Sequence of chain 1.C:
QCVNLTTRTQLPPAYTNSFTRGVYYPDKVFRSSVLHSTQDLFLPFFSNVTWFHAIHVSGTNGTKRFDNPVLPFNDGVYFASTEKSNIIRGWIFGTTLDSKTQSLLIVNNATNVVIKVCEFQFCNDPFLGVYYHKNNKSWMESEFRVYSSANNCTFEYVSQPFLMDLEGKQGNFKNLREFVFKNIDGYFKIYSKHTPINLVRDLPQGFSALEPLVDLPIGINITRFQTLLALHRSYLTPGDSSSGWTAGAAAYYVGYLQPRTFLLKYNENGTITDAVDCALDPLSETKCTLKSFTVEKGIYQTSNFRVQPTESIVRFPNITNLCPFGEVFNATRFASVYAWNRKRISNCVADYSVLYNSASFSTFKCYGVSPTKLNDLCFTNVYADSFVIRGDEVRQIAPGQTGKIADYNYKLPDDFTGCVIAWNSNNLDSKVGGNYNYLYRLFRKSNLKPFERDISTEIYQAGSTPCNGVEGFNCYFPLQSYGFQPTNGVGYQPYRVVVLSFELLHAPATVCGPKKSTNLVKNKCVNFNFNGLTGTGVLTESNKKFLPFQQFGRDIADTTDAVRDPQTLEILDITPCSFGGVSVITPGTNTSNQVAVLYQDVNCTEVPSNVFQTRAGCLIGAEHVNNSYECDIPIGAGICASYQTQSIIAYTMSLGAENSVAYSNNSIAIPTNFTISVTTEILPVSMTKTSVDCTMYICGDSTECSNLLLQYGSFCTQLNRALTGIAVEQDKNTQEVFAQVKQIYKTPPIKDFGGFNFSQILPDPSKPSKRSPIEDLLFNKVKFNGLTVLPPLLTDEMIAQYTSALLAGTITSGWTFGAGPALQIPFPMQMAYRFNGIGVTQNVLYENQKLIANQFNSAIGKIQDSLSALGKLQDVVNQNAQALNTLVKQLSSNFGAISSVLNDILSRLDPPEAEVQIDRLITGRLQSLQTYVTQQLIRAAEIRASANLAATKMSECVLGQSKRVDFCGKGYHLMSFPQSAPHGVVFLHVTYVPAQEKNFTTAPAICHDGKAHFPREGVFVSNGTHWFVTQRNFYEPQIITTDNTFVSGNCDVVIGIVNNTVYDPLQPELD

This small molecule binds to this protein.
Small molecule (SMILES): CC(=O)N[C@@H]1[C@@H](O)[C@H](O)[C@@H](CO)O[C@H]1O

Binding-site contacts:
Ligand atom C4 contacts residue ASN61 of chain 1.C at 4.2 Å.
Ligand atom C5 contacts residue TYR28 of chain 1.C at 4.2 Å (hydrophobic).
Ligand atom O5 contacts residue TYR28 of chain 1.C at 4.1 Å.
Ligand atom O7 contacts residue ASN61 of chain 1.C at 4.0 Å.
Ligand atom C6 contacts residue TYR28 of chain 1.C at 4.3 Å (hydrophobic).
Ligand atom C2 contacts residue ASN61 of chain 1.C at 2.4 Å.
Ligand atom C3 contacts residue ASN61 of chain 1.C at 3.8 Å.
Ligand atom O5 contacts residue ASN61 of chain 1.C at 2.4 Å (h-bond).
Ligand atom C5 contacts residue ASN61 of chain 1.C at 3.7 Å.
Ligand atom C8 contacts residue ASN30 of chain 1.C at 4.0 Å.
Ligand atom O6 contacts residue TYR28 of chain 1.C at 3.7 Å.
Ligand atom N2 contacts residue ASN61 of chain 1.C at 2.9 Å (h-bond).
Ligand atom C1 contacts residue TYR28 of chain 1.C at 4.0 Å (hydrophobic).
Ligand atom C1 contacts residue ASN61 of chain 1.C at 1.4 Å.
Ligand atom C7 contacts residue ASN61 of chain 1.C at 3.7 Å.